The small molecule below binds the protein below.
Small molecule (SMILES): O=P([O-])([O-])OC1[C@@H](O)[C@H](O)C(O)[C@H](O)[C@@H]1O

Binding-site contacts:
Ligand atom C5 contacts residue HIS9 of chain 2.B at 3.9 Å.
Ligand atom O7 contacts residue ARG154 of chain 2.B at 3.2 Å (salt-bridge).
Ligand atom O5 contacts residue MET24 of chain 2.B at 3.8 Å.
Ligand atom C3 contacts residue ARG231 of chain 2.B at 3.5 Å.
Ligand atom O7 contacts residue THR134 of chain 2.B at 3.0 Å (h-bond).
Ligand atom C4 contacts residue ASP20 of chain 2.B at 3.8 Å.
Ligand atom O8 contacts residue ARG154 of chain 2.B at 3.9 Å.
Ligand atom O3 contacts residue MET24 of chain 2.B at 3.1 Å (h-bond).
Ligand atom O1 contacts residue THR134 of chain 2.B at 3.0 Å (h-bond).
Ligand atom O5 contacts residue HIS9 of chain 2.B at 2.7 Å (h-bond).
Ligand atom C1 contacts residue ARG231 of chain 2.B at 3.8 Å.
Ligand atom O2 contacts residue THR134 of chain 2.B at 3.5 Å (h-bond).
Ligand atom O6 contacts residue LYS78 of chain 2.B at 3.5 Å (salt-bridge).
Ligand atom O3 contacts residue GLY22 of chain 2.B at 4.1 Å.
Ligand atom O4 contacts residue SER21 of chain 2.B at 4.0 Å.
Ligand atom O3 contacts residue ARG231 of chain 2.B at 4.1 Å.
Ligand atom O1 contacts residue TYR110 of chain 2.B at 3.9 Å.
Ligand atom O4 contacts residue ASN25 of chain 2.B at 2.7 Å (h-bond).
Ligand atom P1 contacts residue LYS78 of chain 2.B at 3.6 Å.
Ligand atom O8 contacts residue TYR110 of chain 2.B at 2.7 Å (h-bond).
Ligand atom C2 contacts residue ARG231 of chain 2.B at 3.7 Å.
Ligand atom O9 contacts residue PHE235 of chain 2.B at 3.9 Å.
Ligand atom O8 contacts residue LYS78 of chain 2.B at 2.5 Å (salt-bridge).
Ligand atom O4 contacts residue ASP20 of chain 2.B at 3.3 Å (salt-bridge).
Ligand atom O3 contacts residue GLY23 of chain 2.B at 3.5 Å (h-bond).
Ligand atom O6 contacts residue HIS9 of chain 2.B at 3.7 Å.
Ligand atom P1 contacts residue TYR110 of chain 2.B at 3.9 Å.
Ligand atom O5 contacts residue ASP20 of chain 2.B at 2.7 Å (salt-bridge).
Ligand atom C6 contacts residue HIS9 of chain 2.B at 3.9 Å.
Ligand atom O4 contacts residue MET24 of chain 2.B at 3.6 Å.
Ligand atom O5 contacts residue THR10 of chain 2.B at 3.5 Å.
Ligand atom O3 contacts residue UDP1 of chain 2.F at 3.1 Å (h-bond).
Ligand atom C5 contacts residue ASP20 of chain 2.B at 3.1 Å.
Ligand atom C3 contacts residue UDP1 of chain 2.F at 3.7 Å.
Ligand atom O2 contacts residue HIS133 of chain 2.B at 3.9 Å.
Ligand atom O4 contacts residue GLY22 of chain 2.B at 3.2 Å (h-bond).
Ligand atom C4 contacts residue ASN25 of chain 2.B at 4.1 Å.
Ligand atom O9 contacts residue LYS78 of chain 2.B at 3.7 Å.
Ligand atom C4 contacts residue MET24 of chain 2.B at 3.6 Å (hydrophobic).
Ligand atom P1 contacts residue THR134 of chain 2.B at 3.6 Å.

Sequence of chain 2.B:
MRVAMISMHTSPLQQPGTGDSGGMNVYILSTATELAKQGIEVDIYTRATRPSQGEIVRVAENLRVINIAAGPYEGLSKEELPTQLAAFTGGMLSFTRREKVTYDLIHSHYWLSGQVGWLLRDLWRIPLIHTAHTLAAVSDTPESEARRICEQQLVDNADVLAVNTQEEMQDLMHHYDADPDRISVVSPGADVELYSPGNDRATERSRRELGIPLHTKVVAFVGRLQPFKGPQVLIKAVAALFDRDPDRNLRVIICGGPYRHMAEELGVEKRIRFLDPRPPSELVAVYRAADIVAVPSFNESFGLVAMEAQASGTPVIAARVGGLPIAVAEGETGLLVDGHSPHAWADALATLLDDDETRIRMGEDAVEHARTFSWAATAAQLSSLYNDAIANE